Sequence of chain 14.C:
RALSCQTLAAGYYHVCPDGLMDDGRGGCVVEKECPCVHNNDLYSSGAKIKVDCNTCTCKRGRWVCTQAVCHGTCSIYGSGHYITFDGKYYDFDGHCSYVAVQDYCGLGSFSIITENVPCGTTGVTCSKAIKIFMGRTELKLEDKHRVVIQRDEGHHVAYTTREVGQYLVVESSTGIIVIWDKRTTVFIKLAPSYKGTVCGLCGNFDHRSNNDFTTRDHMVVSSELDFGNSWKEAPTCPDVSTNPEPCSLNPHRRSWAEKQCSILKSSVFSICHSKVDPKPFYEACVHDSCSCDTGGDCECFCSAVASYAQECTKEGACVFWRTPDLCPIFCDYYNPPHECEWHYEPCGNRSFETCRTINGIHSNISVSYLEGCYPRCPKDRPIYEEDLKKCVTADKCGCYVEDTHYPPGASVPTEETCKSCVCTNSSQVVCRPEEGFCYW

This protein binds this small molecule.
Small molecule (SMILES): CC(=O)N[C@H]1[C@H](O[C@H]2[C@H](O)[C@@H](NC(C)=O)CO[C@@H]2CO)O[C@H](CO)[C@@H](O)[C@@H]1O

Binding-site contacts:
Ligand atom C6 contacts residue SER943 of chain 14.C at 4.4 Å.
Ligand atom C3 contacts residue ASN1134 of chain 14.C at 3.8 Å.
Ligand atom C5 contacts residue SER943 of chain 14.C at 4.4 Å.
Ligand atom O5 contacts residue ASN1134 of chain 14.C at 2.4 Å (h-bond).
Ligand atom O6 contacts residue SER943 of chain 14.C at 4.2 Å.
Ligand atom C8 contacts residue GLU941 of chain 14.C at 3.8 Å.
Ligand atom O7 contacts residue SER943 of chain 14.C at 3.5 Å.
Ligand atom C2 contacts residue ASN1134 of chain 14.C at 2.5 Å.
Ligand atom C7 contacts residue GLU941 of chain 14.C at 3.7 Å.
Ligand atom C1 contacts residue SER943 of chain 14.C at 4.5 Å.
Ligand atom O3 contacts residue SER943 of chain 14.C at 3.9 Å.
Ligand atom O7 contacts residue GLU941 of chain 14.C at 4.2 Å.
Ligand atom C1 contacts residue ASN1134 of chain 14.C at 1.4 Å.
Ligand atom C7 contacts residue HIS1132 of chain 14.C at 4.1 Å.
Ligand atom N2 contacts residue GLU941 of chain 14.C at 3.6 Å.
Ligand atom C2 contacts residue GLU941 of chain 14.C at 4.3 Å.
Ligand atom N2 contacts residue ASN1134 of chain 14.C at 2.9 Å (h-bond).
Ligand atom C7 contacts residue ASN1134 of chain 14.C at 4.0 Å.
Ligand atom C8 contacts residue HIS1132 of chain 14.C at 3.3 Å.
Ligand atom C4 contacts residue ASN1134 of chain 14.C at 4.2 Å.
Ligand atom C2 contacts residue SER943 of chain 14.C at 4.5 Å.
Ligand atom N2 contacts residue HIS1132 of chain 14.C at 3.9 Å.
Ligand atom C4 contacts residue SER943 of chain 14.C at 4.1 Å.
Ligand atom C8 contacts residue SER1133 of chain 14.C at 4.4 Å.
Ligand atom C5 contacts residue ASN1134 of chain 14.C at 3.7 Å.